Binding-site contacts:
Ligand atom O1 contacts residue VAL255 of chain 1.S at 4.0 Å.
Ligand atom O2 contacts residue VAL255 of chain 1.S at 3.9 Å.
Ligand atom O6 contacts residue TRP285 of chain 1.U at 3.2 Å (h-bond).
Ligand atom O3 contacts residue TRP285 of chain 1.U at 3.9 Å.
Ligand atom O5 contacts residue TRP285 of chain 1.U at 3.1 Å (h-bond).
Ligand atom C2 contacts residue TRP285 of chain 1.U at 3.5 Å (hydrophobic).
Ligand atom O2 contacts residue TRP285 of chain 1.U at 4.3 Å.
Ligand atom O2 contacts residue ASN252 of chain 1.S at 3.1 Å (h-bond).
Ligand atom C2 contacts residue ASN252 of chain 1.S at 4.4 Å.
Ligand atom O1 contacts residue ALA254 of chain 1.S at 4.3 Å.
Ligand atom C5 contacts residue TRP285 of chain 1.U at 3.7 Å (hydrophobic).
Ligand atom O1 contacts residue TRP285 of chain 1.U at 3.1 Å.
Ligand atom C1 contacts residue TRP285 of chain 1.U at 3.5 Å (hydrophobic).
Ligand atom C4 contacts residue TRP285 of chain 1.U at 4.0 Å (hydrophobic).
Ligand atom C3 contacts residue TRP285 of chain 1.U at 4.0 Å (hydrophobic).
Ligand atom C6 contacts residue TRP285 of chain 1.U at 3.4 Å (hydrophobic).
Ligand atom O4 contacts residue TRP285 of chain 1.U at 3.2 Å.
Ligand atom O1 contacts residue ASN252 of chain 1.S at 4.2 Å.

Sequence of chain 1.S:
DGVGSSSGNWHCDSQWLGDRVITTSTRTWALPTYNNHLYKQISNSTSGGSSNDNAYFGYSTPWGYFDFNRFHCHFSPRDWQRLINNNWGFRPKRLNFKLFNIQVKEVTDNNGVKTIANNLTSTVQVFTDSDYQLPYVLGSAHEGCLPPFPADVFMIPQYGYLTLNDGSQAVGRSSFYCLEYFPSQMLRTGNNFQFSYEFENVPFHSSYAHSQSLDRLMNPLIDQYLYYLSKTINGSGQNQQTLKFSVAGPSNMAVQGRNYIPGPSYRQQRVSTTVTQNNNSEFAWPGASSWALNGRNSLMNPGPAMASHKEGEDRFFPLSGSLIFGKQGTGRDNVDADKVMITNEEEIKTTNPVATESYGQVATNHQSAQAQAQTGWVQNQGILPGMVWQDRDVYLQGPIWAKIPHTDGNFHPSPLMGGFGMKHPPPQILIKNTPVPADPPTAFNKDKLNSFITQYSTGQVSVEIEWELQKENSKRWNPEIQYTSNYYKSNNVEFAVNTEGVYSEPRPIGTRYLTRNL

A small-molecule ligand and the protein it binds are described below.
Small molecule (SMILES): OC[C@H]1O[C@@H](O)[C@H](O)[C@@H](O)[C@H]1O

Sequence of chain 1.U:
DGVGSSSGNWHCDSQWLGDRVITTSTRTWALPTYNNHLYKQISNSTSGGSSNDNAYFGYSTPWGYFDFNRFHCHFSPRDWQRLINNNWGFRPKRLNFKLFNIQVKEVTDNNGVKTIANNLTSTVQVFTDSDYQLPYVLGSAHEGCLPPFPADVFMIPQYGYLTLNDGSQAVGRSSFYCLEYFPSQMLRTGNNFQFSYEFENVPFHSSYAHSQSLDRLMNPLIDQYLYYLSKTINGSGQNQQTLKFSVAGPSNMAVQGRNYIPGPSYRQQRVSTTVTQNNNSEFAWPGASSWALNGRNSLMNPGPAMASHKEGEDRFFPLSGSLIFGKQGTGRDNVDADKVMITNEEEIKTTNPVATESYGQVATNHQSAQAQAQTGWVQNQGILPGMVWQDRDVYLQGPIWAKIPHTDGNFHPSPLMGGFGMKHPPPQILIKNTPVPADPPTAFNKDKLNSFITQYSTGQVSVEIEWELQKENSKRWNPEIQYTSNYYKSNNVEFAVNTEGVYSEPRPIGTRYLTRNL